A small-molecule ligand and the protein it binds are described below.
Small molecule (SMILES): CC(=O)N[C@@H]1[C@@H](O)[C@H](O)[C@@H](CO)O[C@H]1O

Binding-site contacts:
Ligand atom C4 contacts residue ALA147 of chain 2.B at 4.2 Å (hydrophobic).
Ligand atom C5 contacts residue ASN154 of chain 2.B at 3.8 Å.
Ligand atom O5 contacts residue ASN154 of chain 2.B at 2.5 Å (h-bond).
Ligand atom O7 contacts residue ARG153 of chain 2.B at 4.4 Å.
Ligand atom O5 contacts residue SER151 of chain 2.B at 3.4 Å.
Ligand atom C6 contacts residue THR156 of chain 2.B at 3.6 Å.
Ligand atom C4 contacts residue ASN154 of chain 2.B at 4.3 Å.
Ligand atom C2 contacts residue ASN154 of chain 2.B at 2.5 Å.
Ligand atom C1 contacts residue SER151 of chain 2.B at 4.4 Å.
Ligand atom C5 contacts residue SER151 of chain 2.B at 4.3 Å.
Ligand atom C7 contacts residue ASN154 of chain 2.B at 3.8 Å.
Ligand atom C3 contacts residue ASN154 of chain 2.B at 3.8 Å.
Ligand atom C2 contacts residue GLY150 of chain 2.B at 4.1 Å.
Ligand atom C1 contacts residue GLY150 of chain 2.B at 3.9 Å.
Ligand atom O7 contacts residue GLY150 of chain 2.B at 4.2 Å.
Ligand atom C5 contacts residue THR156 of chain 2.B at 3.9 Å.
Ligand atom C1 contacts residue ASN154 of chain 2.B at 1.5 Å.
Ligand atom O6 contacts residue ALA147 of chain 2.B at 3.8 Å.
Ligand atom O6 contacts residue SER151 of chain 2.B at 3.9 Å.
Ligand atom N2 contacts residue ASN154 of chain 2.B at 2.9 Å (h-bond).
Ligand atom O7 contacts residue ASN154 of chain 2.B at 4.2 Å.
Ligand atom C1 contacts residue THR156 of chain 2.B at 4.1 Å.
Ligand atom O5 contacts residue THR156 of chain 2.B at 3.2 Å (h-bond).
Ligand atom O5 contacts residue GLY150 of chain 2.B at 3.8 Å.
Ligand atom O4 contacts residue ALA147 of chain 2.B at 4.5 Å.
Ligand atom C6 contacts residue SER151 of chain 2.B at 3.6 Å.

Sequence of chain 2.B:
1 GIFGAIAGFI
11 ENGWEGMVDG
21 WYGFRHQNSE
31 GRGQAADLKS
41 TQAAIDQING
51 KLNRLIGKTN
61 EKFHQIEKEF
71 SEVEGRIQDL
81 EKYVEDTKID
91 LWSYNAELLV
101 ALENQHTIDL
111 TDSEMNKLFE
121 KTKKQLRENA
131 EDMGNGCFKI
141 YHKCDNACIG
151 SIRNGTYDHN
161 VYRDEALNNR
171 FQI